Binding-site contacts:
Ligand atom O3 contacts residue ASP99 of chain 1.C at 2.5 Å (salt-bridge).
Ligand atom C8 contacts residue EQU1 of chain 1.T at 0.6 Å.
Ligand atom C7 contacts residue EQU1 of chain 1.T at 2.1 Å.
Ligand atom C23 contacts residue ASP99 of chain 1.C at 3.2 Å.
Ligand atom C13 contacts residue SER58 of chain 1.C at 3.6 Å.
Ligand atom O1 contacts residue EQU1 of chain 1.T at 2.0 Å.
Ligand atom C22 contacts residue EQU1 of chain 1.T at 0.6 Å.
Ligand atom C6 contacts residue ASN57 of chain 1.C at 3.2 Å.
Ligand atom O3 contacts residue MET112 of chain 1.C at 3.1 Å.
Ligand atom C20 contacts residue EQU1 of chain 1.T at 1.4 Å.
Ligand atom C9 contacts residue EQU1 of chain 1.T at 0.3 Å.
Ligand atom O3 contacts residue EQU1 of chain 1.T at 0.1 Å (h-bond).
Ligand atom C23 contacts residue MET112 of chain 1.C at 3.4 Å (hydrophobic).
Ligand atom C3 contacts residue EQU1 of chain 1.T at 2.8 Å.
Ligand atom C23 contacts residue EQU1 of chain 1.T at 0.4 Å.
Ligand atom C21 contacts residue EQU1 of chain 1.T at 0.7 Å.
Ligand atom C19 contacts residue EQU1 of chain 1.T at 1.0 Å.
Ligand atom C10 contacts residue EQU1 of chain 1.T at 1.1 Å.
Ligand atom C4 contacts residue EQU1 of chain 1.T at 1.8 Å.
Ligand atom O4 contacts residue ALA114 of chain 1.C at 3.0 Å.
Ligand atom C14 contacts residue EQU1 of chain 1.T at 1.0 Å.
Ligand atom C14 contacts residue SER58 of chain 1.C at 3.3 Å.
Ligand atom C15 contacts residue EQU1 of chain 1.T at 0.8 Å.
Ligand atom C16 contacts residue EQU1 of chain 1.T at 0.6 Å.
Ligand atom C12 contacts residue EQU1 of chain 1.T at 0.7 Å.
Ligand atom O4 contacts residue ASP99 of chain 1.C at 3.3 Å (salt-bridge).
Ligand atom C22 contacts residue TYR14 of chain 1.C at 3.6 Å (hydrophobic).
Ligand atom C20 contacts residue VAL84 of chain 1.C at 3.2 Å (hydrophobic).
Ligand atom O4 contacts residue EQU1 of chain 1.T at 1.0 Å.
Ligand atom C11 contacts residue EQU1 of chain 1.T at 0.7 Å.
Ligand atom C13 contacts residue EQU1 of chain 1.T at 1.0 Å.
Ligand atom O1 contacts residue SER58 of chain 1.C at 3.0 Å (h-bond).
Ligand atom C5 contacts residue EQU1 of chain 1.T at 2.9 Å.
Ligand atom C18 contacts residue EQU1 of chain 1.T at 1.9 Å.
Ligand atom C17 contacts residue EQU1 of chain 1.T at 0.4 Å.
Ligand atom O4 contacts residue MET112 of chain 1.C at 3.3 Å.
Ligand atom C24 contacts residue EQU1 of chain 1.T at 0.7 Å.
Ligand atom C23 contacts residue TYR14 of chain 1.C at 3.2 Å (hydrophobic).
Ligand atom C18 contacts residue PHE86 of chain 1.C at 3.5 Å (hydrophobic).
Ligand atom O3 contacts residue TYR14 of chain 1.C at 2.5 Å (h-bond).

This small molecule binds to this protein.
Small molecule (SMILES): C[C@H](CCC(=O)O)[C@H]1CC[C@H]2[C@@H]3CC[C@@H]4C[C@H](O)CC[C@]4(C)[C@H]3C[C@H](O)[C@]12C

Sequence of chain 1.C:
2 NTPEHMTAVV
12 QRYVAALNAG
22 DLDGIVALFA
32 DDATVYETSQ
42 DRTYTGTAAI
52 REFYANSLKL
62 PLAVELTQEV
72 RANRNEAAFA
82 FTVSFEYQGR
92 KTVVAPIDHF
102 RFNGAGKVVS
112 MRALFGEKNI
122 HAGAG